Sequence of chain 1.A:
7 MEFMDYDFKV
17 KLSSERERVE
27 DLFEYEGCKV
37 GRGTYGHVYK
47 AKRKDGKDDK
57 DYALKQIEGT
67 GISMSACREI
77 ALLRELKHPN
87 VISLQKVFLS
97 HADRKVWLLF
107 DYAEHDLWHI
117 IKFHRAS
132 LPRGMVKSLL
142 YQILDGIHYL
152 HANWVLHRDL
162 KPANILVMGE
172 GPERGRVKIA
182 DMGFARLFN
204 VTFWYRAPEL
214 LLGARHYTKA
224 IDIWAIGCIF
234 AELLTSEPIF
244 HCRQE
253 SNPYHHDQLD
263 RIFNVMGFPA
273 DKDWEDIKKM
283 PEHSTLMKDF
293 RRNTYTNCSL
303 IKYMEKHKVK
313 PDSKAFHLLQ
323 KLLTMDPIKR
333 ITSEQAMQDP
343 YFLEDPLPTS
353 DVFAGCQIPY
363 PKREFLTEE

A protein and the small-molecule ligand that binds it are described below.
Small molecule (SMILES): CNC(=O)c1cc(-c2ccncc2)c[nH]1

Binding-site contacts:
Ligand atom C15 contacts residue ILE88 of chain 1.A at 4.2 Å (hydrophobic).
Ligand atom C08 contacts residue ALA181 of chain 1.A at 4.2 Å (hydrophobic).
Ligand atom O04 contacts residue LYS61 of chain 1.A at 2.7 Å (salt-bridge).
Ligand atom C14 contacts residue TYR108 of chain 1.A at 3.9 Å (hydrophobic).
Ligand atom C14 contacts residue ASP107 of chain 1.A at 3.2 Å.
Ligand atom C05 contacts residue ALA181 of chain 1.A at 4.1 Å (hydrophobic).
Ligand atom O04 contacts residue ASP182 of chain 1.A at 3.2 Å.
Ligand atom C03 contacts residue LYS61 of chain 1.A at 3.7 Å.
Ligand atom C15 contacts residue LEU167 of chain 1.A at 3.6 Å (hydrophobic).
Ligand atom O04 contacts residue GLU75 of chain 1.A at 4.3 Å.
Ligand atom N13 contacts residue TYR108 of chain 1.A at 3.8 Å.
Ligand atom N13 contacts residue ALA109 of chain 1.A at 2.8 Å (h-bond).
Ligand atom N13 contacts residue ASP107 of chain 1.A at 4.0 Å.
Ligand atom N02 contacts residue ASP182 of chain 1.A at 4.2 Å.
Ligand atom C01 contacts residue ASP182 of chain 1.A at 3.6 Å.
Ligand atom C12 contacts residue ARG365 of chain 1.A at 4.2 Å.
Ligand atom C12 contacts residue ALA109 of chain 1.A at 3.6 Å (hydrophobic).
Ligand atom C06 contacts residue VAL44 of chain 1.A at 4.2 Å (hydrophobic).
Ligand atom C11 contacts residue LEU167 of chain 1.A at 4.0 Å (hydrophobic).
Ligand atom C11 contacts residue VAL44 of chain 1.A at 4.0 Å (hydrophobic).
Ligand atom N09 contacts residue LYS61 of chain 1.A at 4.0 Å.
Ligand atom C10 contacts residue LEU167 of chain 1.A at 3.6 Å (hydrophobic).
Ligand atom C14 contacts residue ALA109 of chain 1.A at 3.3 Å (hydrophobic).
Ligand atom C15 contacts residue PHE106 of chain 1.A at 4.2 Å (hydrophobic).
Ligand atom C12 contacts residue ALA59 of chain 1.A at 4.0 Å (hydrophobic).
Ligand atom C15 contacts residue ALA59 of chain 1.A at 3.6 Å (hydrophobic).
Ligand atom C01 contacts residue ASN165 of chain 1.A at 4.0 Å.
Ligand atom C08 contacts residue PHE106 of chain 1.A at 3.5 Å (hydrophobic).
Ligand atom N09 contacts residue ALA181 of chain 1.A at 3.9 Å.
Ligand atom C14 contacts residue LEU167 of chain 1.A at 4.0 Å (hydrophobic).
Ligand atom N13 contacts residue ALA59 of chain 1.A at 3.5 Å.
Ligand atom N02 contacts residue TYR41 of chain 1.A at 4.2 Å.
Ligand atom C05 contacts residue LYS61 of chain 1.A at 4.2 Å.
Ligand atom C03 contacts residue ASP182 of chain 1.A at 3.8 Å.
Ligand atom C14 contacts residue ALA59 of chain 1.A at 3.4 Å (hydrophobic).
Ligand atom C15 contacts residue ASP107 of chain 1.A at 4.2 Å.
Ligand atom N09 contacts residue PHE106 of chain 1.A at 4.0 Å.
Ligand atom C10 contacts residue ALA59 of chain 1.A at 4.1 Å (hydrophobic).
Ligand atom C01 contacts residue TYR41 of chain 1.A at 3.2 Å (hydrophobic).
Ligand atom C07 contacts residue LEU167 of chain 1.A at 4.0 Å (hydrophobic).